Sequence of chain 3.A:
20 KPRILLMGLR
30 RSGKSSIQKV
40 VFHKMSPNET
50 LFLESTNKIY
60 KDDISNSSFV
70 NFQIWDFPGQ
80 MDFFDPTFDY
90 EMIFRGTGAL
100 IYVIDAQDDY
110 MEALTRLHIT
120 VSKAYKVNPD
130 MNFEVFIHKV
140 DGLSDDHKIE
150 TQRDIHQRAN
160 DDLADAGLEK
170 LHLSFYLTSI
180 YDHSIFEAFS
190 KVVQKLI

This protein binds this small molecule.
Small molecule (SMILES): Nc1nc2c(ncn2[C@@H]2O[C@H](CO[P](=O)(O)O[P](=O)(O)NP(=O)(O)O)[C@@H](O)[C@H]2O)c(=O)[nH]1

Binding-site contacts:
Ligand atom O5' contacts residue SER35 of chain 3.A at 3.3 Å (h-bond).
Ligand atom C6 contacts residue LYS138 of chain 3.A at 3.6 Å.
Ligand atom O1A contacts residue SER34 of chain 3.A at 3.3 Å (h-bond).
Ligand atom O3G contacts residue SER54 of chain 3.A at 3.6 Å.
Ligand atom N3B contacts residue MG1 of chain 3.C at 3.5 Å.
Ligand atom O3A contacts residue GLY32 of chain 3.A at 3.2 Å (h-bond).
Ligand atom O2' contacts residue LEU50 of chain 3.A at 3.4 Å (h-bond).
Ligand atom C2' contacts residue THR49 of chain 3.A at 3.5 Å.
Ligand atom O2B contacts residue LYS33 of chain 3.A at 2.8 Å (salt-bridge).
Ligand atom O1G contacts residue GLY78 of chain 3.A at 2.9 Å (h-bond).
Ligand atom PG contacts residue MG1 of chain 3.C at 3.2 Å.
Ligand atom O6 contacts residue ILE179 of chain 3.A at 2.9 Å (h-bond).
Ligand atom C8 contacts residue SER35 of chain 3.A at 3.3 Å.
Ligand atom C2' contacts residue SER35 of chain 3.A at 3.5 Å.
Ligand atom O1B contacts residue MG1 of chain 3.C at 2.0 Å.
Ligand atom C5 contacts residue HIS137 of chain 3.A at 3.6 Å.
Ligand atom O1A contacts residue GLY32 of chain 3.A at 3.5 Å.
Ligand atom C6 contacts residue ASP140 of chain 3.A at 3.6 Å.
Ligand atom O3' contacts residue LEU50 of chain 3.A at 3.5 Å.
Ligand atom N2 contacts residue ASP140 of chain 3.A at 2.9 Å (salt-bridge).
Ligand atom O6 contacts residue HIS137 of chain 3.A at 3.2 Å (h-bond).
Ligand atom O6 contacts residue LYS138 of chain 3.A at 3.5 Å.
Ligand atom O2G contacts residue THR55 of chain 3.A at 2.8 Å (h-bond).
Ligand atom O1G contacts residue LYS33 of chain 3.A at 2.7 Å (salt-bridge).
Ligand atom N3B contacts residue ARG30 of chain 3.A at 3.0 Å (salt-bridge).
Ligand atom O2B contacts residue GLY32 of chain 3.A at 2.9 Å (h-bond).
Ligand atom O6 contacts residue ASP140 of chain 3.A at 3.4 Å (salt-bridge).
Ligand atom N1 contacts residue ASP140 of chain 3.A at 2.8 Å (salt-bridge).
Ligand atom O2' contacts residue THR49 of chain 3.A at 2.7 Å (h-bond).
Ligand atom PB contacts residue MG1 of chain 3.C at 3.2 Å.
Ligand atom O1B contacts residue SER34 of chain 3.A at 3.0 Å (h-bond).
Ligand atom O2B contacts residue SER31 of chain 3.A at 3.3 Å (h-bond).
Ligand atom O4' contacts residue LYS138 of chain 3.A at 3.2 Å (salt-bridge).
Ligand atom O3G contacts residue ARG29 of chain 3.A at 2.8 Å (salt-bridge).
Ligand atom O1A contacts residue SER35 of chain 3.A at 2.7 Å (h-bond).
Ligand atom O1G contacts residue ARG29 of chain 3.A at 3.4 Å.
Ligand atom O2G contacts residue MG1 of chain 3.C at 2.0 Å.
Ligand atom PG contacts residue ARG29 of chain 3.A at 3.5 Å.
Ligand atom O6 contacts residue SER178 of chain 3.A at 3.4 Å.
Ligand atom N7 contacts residue HIS137 of chain 3.A at 3.0 Å (h-bond).